The small molecule below binds the protein below.
Small molecule (SMILES): O=C[C@H](O)COP(=O)(O)O

Binding-site contacts:
Ligand atom P contacts residue THR152 of chain 1.D at 3.1 Å.
Ligand atom C2 contacts residue SO41 of chain 1.DA at 3.2 Å.
Ligand atom O1 contacts residue NAD1 of chain 1.KA at 3.0 Å.
Ligand atom O3P contacts residue SO41 of chain 1.CA at 3.6 Å (h-bond).
Ligand atom C3 contacts residue ARG232 of chain 1.D at 3.5 Å.
Ligand atom C1 contacts residue HIS178 of chain 1.D at 4.0 Å.
Ligand atom O3P contacts residue THR176 of chain 1.D at 3.9 Å.
Ligand atom O2 contacts residue CYS151 of chain 1.D at 3.2 Å (h-bond).
Ligand atom O3P contacts residue HIS178 of chain 1.D at 3.7 Å.
Ligand atom O2 contacts residue ARG232 of chain 1.D at 4.1 Å.
Ligand atom O2 contacts residue SO41 of chain 1.DA at 3.6 Å.
Ligand atom O4P contacts residue CYS151 of chain 1.D at 3.3 Å (h-bond).
Ligand atom O2 contacts residue THR181 of chain 1.D at 3.6 Å.
Ligand atom P contacts residue SER150 of chain 1.D at 4.0 Å.
Ligand atom O1P contacts residue ARG232 of chain 1.D at 3.5 Å (salt-bridge).
Ligand atom O1P contacts residue SO41 of chain 1.DA at 4.0 Å.
Ligand atom O1P contacts residue HIS178 of chain 1.D at 3.7 Å.
Ligand atom C3 contacts residue SO41 of chain 1.DA at 4.0 Å.
Ligand atom O4P contacts residue SO41 of chain 1.CA at 3.1 Å (h-bond).
Ligand atom O3P contacts residue THR152 of chain 1.D at 2.5 Å (h-bond).
Ligand atom C3 contacts residue CYS151 of chain 1.D at 3.0 Å (hydrophobic).
Ligand atom C2 contacts residue CYS151 of chain 1.D at 2.8 Å (hydrophobic).
Ligand atom O2P contacts residue SER150 of chain 1.D at 4.1 Å.
Ligand atom O4P contacts residue THR152 of chain 1.D at 2.7 Å (h-bond).
Ligand atom C2 contacts residue NAD1 of chain 1.KA at 3.9 Å.
Ligand atom O2P contacts residue SO41 of chain 1.CA at 1.6 Å (h-bond).
Ligand atom O1P contacts residue CYS151 of chain 1.D at 4.0 Å.
Ligand atom O2 contacts residue NAD1 of chain 1.KA at 2.8 Å (h-bond).
Ligand atom O1 contacts residue CYS151 of chain 1.D at 2.5 Å (h-bond).
Ligand atom O2 contacts residue HIS178 of chain 1.D at 3.1 Å (h-bond).
Ligand atom O1 contacts residue SER150 of chain 1.D at 3.7 Å.
Ligand atom O1P contacts residue SO41 of chain 1.CA at 3.3 Å (h-bond).
Ligand atom C1 contacts residue NAD1 of chain 1.KA at 3.4 Å.
Ligand atom O4P contacts residue SER150 of chain 1.D at 2.9 Å (h-bond).
Ligand atom C2 contacts residue HIS178 of chain 1.D at 3.5 Å.
Ligand atom C3 contacts residue HIS178 of chain 1.D at 2.6 Å.
Ligand atom O2P contacts residue THR209 of chain 1.D at 3.7 Å.
Ligand atom O3P contacts residue THR209 of chain 1.D at 3.8 Å.
Ligand atom P contacts residue SO41 of chain 1.CA at 2.8 Å.
Ligand atom C1 contacts residue CYS151 of chain 1.D at 1.7 Å (hydrophobic).

Sequence of chain 1.D:
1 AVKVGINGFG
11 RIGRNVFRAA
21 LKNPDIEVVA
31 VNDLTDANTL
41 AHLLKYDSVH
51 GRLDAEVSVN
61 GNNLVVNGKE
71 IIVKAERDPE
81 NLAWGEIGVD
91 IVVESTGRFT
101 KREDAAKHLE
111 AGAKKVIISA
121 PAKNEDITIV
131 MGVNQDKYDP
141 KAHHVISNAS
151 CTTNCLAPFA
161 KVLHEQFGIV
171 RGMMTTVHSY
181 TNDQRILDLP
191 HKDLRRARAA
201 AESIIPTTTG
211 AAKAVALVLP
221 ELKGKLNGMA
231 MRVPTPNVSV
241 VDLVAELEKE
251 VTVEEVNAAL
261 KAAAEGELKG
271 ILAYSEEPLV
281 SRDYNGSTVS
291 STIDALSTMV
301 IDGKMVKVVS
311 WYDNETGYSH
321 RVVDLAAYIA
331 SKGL